Binding-site contacts:
Ligand atom N6 contacts residue A5U1 of chain 1.D at 2.9 Å.
Ligand atom N7 contacts residue ASP230 of chain 1.A at 3.5 Å (salt-bridge).
Ligand atom C18 contacts residue ZN1 of chain 1.C at 2.8 Å.
Ligand atom C16 contacts residue LYS227 of chain 1.A at 3.6 Å.
Ligand atom O3 contacts residue HIS58 of chain 1.A at 3.2 Å (h-bond).
Ligand atom O2 contacts residue HIS74 of chain 1.A at 3.6 Å.
Ligand atom O04 contacts residue ZN1 of chain 1.C at 2.1 Å.
Ligand atom O3 contacts residue A5U1 of chain 1.D at 3.8 Å.
Ligand atom O2 contacts residue ZN1 of chain 1.C at 2.1 Å.
Ligand atom N7 contacts residue ZN1 of chain 1.C at 3.0 Å.
Ligand atom C19 contacts residue HIS58 of chain 1.A at 3.8 Å.
Ligand atom C18 contacts residue THR179 of chain 1.A at 3.4 Å.
Ligand atom O04 contacts residue HIS74 of chain 1.A at 3.1 Å (h-bond).
Ligand atom C13 contacts residue A5U1 of chain 1.D at 3.5 Å.
Ligand atom O04 contacts residue ASP230 of chain 1.A at 2.9 Å (salt-bridge).
Ligand atom C27 contacts residue THR203 of chain 1.A at 3.5 Å.
Ligand atom C12 contacts residue GLY198 of chain 1.A at 3.5 Å.
Ligand atom C15 contacts residue GLY198 of chain 1.A at 3.5 Å.
Ligand atom O04 contacts residue HIS253 of chain 1.A at 3.0 Å (h-bond).
Ligand atom C16 contacts residue ASP230 of chain 1.A at 3.2 Å.
Ligand atom O04 contacts residue GLU73 of chain 1.A at 2.4 Å (salt-bridge).
Ligand atom C20 contacts residue GLY198 of chain 1.A at 3.6 Å.
Ligand atom N7 contacts residue HIS253 of chain 1.A at 2.7 Å (h-bond).
Ligand atom C14 contacts residue HIS58 of chain 1.A at 3.7 Å.
Ligand atom O2 contacts residue THR179 of chain 1.A at 2.7 Å (h-bond).
Ligand atom C14 contacts residue THR179 of chain 1.A at 3.7 Å.
Ligand atom O2 contacts residue ASP230 of chain 1.A at 3.4 Å (salt-bridge).
Ligand atom N7 contacts residue GLU73 of chain 1.A at 3.1 Å (salt-bridge).
Ligand atom C17 contacts residue PHE180 of chain 1.A at 3.5 Å (hydrophobic).
Ligand atom C24 contacts residue ALA181 of chain 1.A at 3.7 Å (hydrophobic).
Ligand atom C23 contacts residue PHE180 of chain 1.A at 3.8 Å (hydrophobic).
Ligand atom C23 contacts residue THR179 of chain 1.A at 3.3 Å.
Ligand atom C14 contacts residue A5U1 of chain 1.D at 3.7 Å.
Ligand atom N5 contacts residue THR179 of chain 1.A at 3.0 Å (h-bond).
Ligand atom C16 contacts residue A5U1 of chain 1.D at 3.4 Å.
Ligand atom C18 contacts residue ASP230 of chain 1.A at 3.5 Å.
Ligand atom C17 contacts residue THR179 of chain 1.A at 3.6 Å.
Ligand atom C9 contacts residue GLY198 of chain 1.A at 3.8 Å.
Ligand atom O2 contacts residue HIS226 of chain 1.A at 3.0 Å (h-bond).
Ligand atom N7 contacts residue HIS58 of chain 1.A at 3.5 Å (h-bond).

Sequence of chain 1.A:
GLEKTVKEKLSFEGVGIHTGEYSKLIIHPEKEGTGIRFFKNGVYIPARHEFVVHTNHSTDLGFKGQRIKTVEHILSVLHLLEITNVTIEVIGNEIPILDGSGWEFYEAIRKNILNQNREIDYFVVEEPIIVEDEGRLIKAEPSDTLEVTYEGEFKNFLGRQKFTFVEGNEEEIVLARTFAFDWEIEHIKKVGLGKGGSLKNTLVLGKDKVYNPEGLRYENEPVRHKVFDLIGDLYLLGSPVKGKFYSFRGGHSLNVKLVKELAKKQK

A protein and the small-molecule ligand that binds it are described below.
Small molecule (SMILES): CC(C)(N)[C@H](NC(=O)c1ccc(C#CC#C[C@@H]2C[C@H]2CO)cc1)C(=O)NO